Sequence of chain 1.B:
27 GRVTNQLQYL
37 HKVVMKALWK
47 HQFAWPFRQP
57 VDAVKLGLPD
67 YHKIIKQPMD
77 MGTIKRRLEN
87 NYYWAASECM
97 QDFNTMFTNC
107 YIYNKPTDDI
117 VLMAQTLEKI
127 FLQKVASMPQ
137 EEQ

A protein and the small-molecule ligand that binds it are described below.
Small molecule (SMILES): CC(=O)Nc1ccc(O)cc1

Binding-site contacts:
Ligand atom C3 contacts residue ASN110 of chain 1.B at 3.1 Å.
Ligand atom C1 contacts residue LEU62 of chain 1.B at 4.5 Å (hydrophobic).
Ligand atom C1 contacts residue ILE116 of chain 1.B at 3.3 Å (hydrophobic).
Ligand atom C5 contacts residue LEU62 of chain 1.B at 4.1 Å (hydrophobic).
Ligand atom C contacts residue ASN110 of chain 1.B at 4.2 Å.
Ligand atom C2 contacts residue ILE116 of chain 1.B at 3.9 Å (hydrophobic).
Ligand atom C3 contacts residue TYR109 of chain 1.B at 4.5 Å (hydrophobic).
Ligand atom CM contacts residue PHE53 of chain 1.B at 4.0 Å (hydrophobic).
Ligand atom C2 contacts residue LEU64 of chain 1.B at 4.0 Å (hydrophobic).
Ligand atom CM contacts residue ILE116 of chain 1.B at 3.6 Å (hydrophobic).
Ligand atom N contacts residue VAL57 of chain 1.B at 3.9 Å.
Ligand atom C4 contacts residue ASN110 of chain 1.B at 4.4 Å.
Ligand atom O contacts residue ILE116 of chain 1.B at 3.4 Å.
Ligand atom C contacts residue VAL57 of chain 1.B at 3.7 Å (hydrophobic).
Ligand atom O contacts residue ASN110 of chain 1.B at 3.1 Å (h-bond).
Ligand atom C2 contacts residue ASN110 of chain 1.B at 3.2 Å.
Ligand atom O contacts residue TYR67 of chain 1.B at 4.2 Å.
Ligand atom C6 contacts residue ILE116 of chain 1.B at 3.9 Å (hydrophobic).
Ligand atom CM contacts residue PRO52 of chain 1.B at 4.1 Å (hydrophobic).
Ligand atom CM contacts residue VAL57 of chain 1.B at 3.5 Å (hydrophobic).
Ligand atom O4 contacts residue LEU64 of chain 1.B at 4.1 Å.
Ligand atom C contacts residue ILE116 of chain 1.B at 3.0 Å (hydrophobic).
Ligand atom N contacts residue ILE116 of chain 1.B at 3.0 Å.
Ligand atom O contacts residue CYS106 of chain 1.B at 4.3 Å.
Ligand atom C6 contacts residue LEU62 of chain 1.B at 3.8 Å (hydrophobic).
Ligand atom C5 contacts residue EDO1 of chain 1.G at 3.9 Å.
Ligand atom C1 contacts residue LEU64 of chain 1.B at 4.4 Å (hydrophobic).
Ligand atom C3 contacts residue LEU64 of chain 1.B at 3.8 Å (hydrophobic).
Ligand atom C6 contacts residue EDO1 of chain 1.G at 4.1 Å.
Ligand atom O contacts residue VAL57 of chain 1.B at 4.3 Å.
Ligand atom C4 contacts residue LEU64 of chain 1.B at 4.2 Å (hydrophobic).